Binding-site contacts:
Ligand atom C3 contacts residue ASN286 of chain 1.A at 3.8 Å.
Ligand atom C8 contacts residue ASN286 of chain 1.A at 3.6 Å.
Ligand atom C5 contacts residue ASN286 of chain 1.A at 3.7 Å.
Ligand atom N2 contacts residue ASN286 of chain 1.A at 2.9 Å (h-bond).
Ligand atom C7 contacts residue ASP275 of chain 1.A at 4.1 Å.
Ligand atom O7 contacts residue ASP275 of chain 1.A at 3.0 Å (salt-bridge).
Ligand atom C8 contacts residue LYS277 of chain 1.A at 4.0 Å.
Ligand atom O7 contacts residue ALA276 of chain 1.A at 4.1 Å.
Ligand atom C4 contacts residue ASN286 of chain 1.A at 4.2 Å.
Ligand atom C2 contacts residue ASN286 of chain 1.A at 2.5 Å.
Ligand atom C1 contacts residue ASN286 of chain 1.A at 1.4 Å.
Ligand atom O5 contacts residue ASN286 of chain 1.A at 2.4 Å (h-bond).
Ligand atom C7 contacts residue ASN286 of chain 1.A at 3.8 Å.
Ligand atom O7 contacts residue ASN286 of chain 1.A at 4.2 Å.

Sequence of chain 1.A:
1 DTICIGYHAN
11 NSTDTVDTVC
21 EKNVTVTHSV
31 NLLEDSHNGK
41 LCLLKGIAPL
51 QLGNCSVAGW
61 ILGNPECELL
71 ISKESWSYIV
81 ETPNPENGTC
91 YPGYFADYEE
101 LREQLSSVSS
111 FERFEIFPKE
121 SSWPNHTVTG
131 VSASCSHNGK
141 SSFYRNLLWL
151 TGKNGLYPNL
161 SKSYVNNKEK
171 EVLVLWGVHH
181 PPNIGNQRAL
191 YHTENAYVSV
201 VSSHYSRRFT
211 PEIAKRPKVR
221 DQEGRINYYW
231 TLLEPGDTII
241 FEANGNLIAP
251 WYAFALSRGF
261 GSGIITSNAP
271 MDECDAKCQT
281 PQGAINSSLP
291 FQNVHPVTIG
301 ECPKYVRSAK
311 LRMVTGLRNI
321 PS

The small molecule below binds the protein below.
Small molecule (SMILES): CC(=O)N[C@@H]1[C@@H](O)[C@H](O)[C@@H](CO)O[C@H]1O